A protein and the small-molecule ligand that binds it are described below.
Small molecule (SMILES): Nc1nnc(-c2ccc(O)cc2)s1

Binding-site contacts:
Ligand atom C4 contacts residue LEU71 of chain 1.B at 4.2 Å (hydrophobic).
Ligand atom C6 contacts residue ARG57 of chain 1.B at 4.2 Å.
Ligand atom O1 contacts residue SER19 of chain 1.B at 4.1 Å.
Ligand atom C3 contacts residue MET69 of chain 1.B at 3.5 Å (hydrophobic).
Ligand atom S1 contacts residue ARG57 of chain 1.B at 2.3 Å (salt-bridge).
Ligand atom C2 contacts residue VAL18 of chain 1.B at 4.2 Å (hydrophobic).
Ligand atom C5 contacts residue LEU71 of chain 1.B at 4.0 Å (hydrophobic).
Ligand atom C3 contacts residue VAL18 of chain 1.B at 3.5 Å (hydrophobic).
Ligand atom C1 contacts residue VAL22 of chain 1.B at 3.6 Å (hydrophobic).
Ligand atom N1 contacts residue LEU71 of chain 1.B at 4.3 Å.
Ligand atom N2 contacts residue GLN170 of chain 1.B at 2.9 Å (h-bond).
Ligand atom N1 contacts residue GLN170 of chain 1.B at 3.7 Å.
Ligand atom N3 contacts residue GLN170 of chain 1.B at 4.0 Å.
Ligand atom N2 contacts residue LEU55 of chain 1.B at 4.0 Å.
Ligand atom S1 contacts residue LEU55 of chain 1.B at 4.4 Å.
Ligand atom O1 contacts residue GLY68 of chain 1.B at 3.7 Å.
Ligand atom O1 contacts residue MET69 of chain 1.B at 2.8 Å (h-bond).
Ligand atom C7 contacts residue LEU55 of chain 1.B at 4.3 Å (hydrophobic).
Ligand atom C8 contacts residue GLN170 of chain 1.B at 3.8 Å.
Ligand atom C2 contacts residue VAL22 of chain 1.B at 3.9 Å (hydrophobic).
Ligand atom C8 contacts residue LEU55 of chain 1.B at 3.9 Å (hydrophobic).
Ligand atom N3 contacts residue ARG57 of chain 1.B at 3.7 Å.
Ligand atom C7 contacts residue ARG57 of chain 1.B at 3.8 Å.
Ligand atom N3 contacts residue LEU55 of chain 1.B at 4.0 Å.
Ligand atom C1 contacts residue ARG57 of chain 1.B at 3.7 Å.
Ligand atom C8 contacts residue ARG57 of chain 1.B at 3.8 Å.
Ligand atom C4 contacts residue VAL18 of chain 1.B at 3.5 Å (hydrophobic).
Ligand atom C5 contacts residue VAL18 of chain 1.B at 4.3 Å (hydrophobic).
Ligand atom C4 contacts residue MET69 of chain 1.B at 3.4 Å (hydrophobic).
Ligand atom N1 contacts residue LEU55 of chain 1.B at 4.3 Å.
Ligand atom O1 contacts residue VAL18 of chain 1.B at 3.5 Å.
Ligand atom C2 contacts residue SER19 of chain 1.B at 4.2 Å.

Sequence of chain 1.B:
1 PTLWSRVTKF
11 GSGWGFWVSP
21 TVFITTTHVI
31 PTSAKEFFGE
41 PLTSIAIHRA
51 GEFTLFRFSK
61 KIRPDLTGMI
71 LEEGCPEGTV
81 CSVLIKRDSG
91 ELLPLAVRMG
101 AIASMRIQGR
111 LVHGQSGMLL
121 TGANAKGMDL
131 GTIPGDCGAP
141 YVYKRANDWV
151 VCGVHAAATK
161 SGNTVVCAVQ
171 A